Binding-site contacts:
Ligand atom OAN contacts residue MET120 of chain 1.A at 3.8 Å.
Ligand atom NAT contacts residue TRP227 of chain 1.A at 3.9 Å.
Ligand atom CAE contacts residue TRP86 of chain 1.A at 3.6 Å (hydrophobic).
Ligand atom CAE contacts residue PHE311 of chain 1.A at 3.3 Å (hydrophobic).
Ligand atom CAD contacts residue PHE311 of chain 1.A at 3.6 Å (hydrophobic).
Ligand atom OAN contacts residue SER118 of chain 1.A at 2.6 Å (h-bond).
Ligand atom CAA contacts residue PHE311 of chain 1.A at 3.2 Å (hydrophobic).
Ligand atom CAM contacts residue SER118 of chain 1.A at 3.4 Å.
Ligand atom CAB contacts residue YY11 of chain 1.D at 4.0 Å.
Ligand atom CL1 contacts residue VAL137 of chain 1.A at 3.8 Å.
Ligand atom CAQ contacts residue MET120 of chain 1.A at 4.0 Å (hydrophobic).
Ligand atom OAN contacts residue ASN167 of chain 1.A at 3.8 Å.
Ligand atom OAH contacts residue PHE311 of chain 1.A at 3.5 Å.
Ligand atom OAH contacts residue YY11 of chain 1.D at 3.5 Å.
Ligand atom CAS contacts residue TYR216 of chain 1.A at 3.2 Å (hydrophobic).
Ligand atom CAD contacts residue TRP86 of chain 1.A at 3.4 Å (hydrophobic).
Ligand atom CAM contacts residue MET120 of chain 1.A at 3.7 Å (hydrophobic).
Ligand atom CAS contacts residue ASN167 of chain 1.A at 3.3 Å.
Ligand atom CAA contacts residue YY11 of chain 1.D at 3.9 Å.
Ligand atom CAQ contacts residue TYR319 of chain 1.A at 4.1 Å (hydrophobic).
Ligand atom CAI contacts residue PHE311 of chain 1.A at 3.6 Å (hydrophobic).
Ligand atom CL1 contacts residue PHE311 of chain 1.A at 4.0 Å.
Ligand atom CAB contacts residue PHE311 of chain 1.A at 3.5 Å (hydrophobic).
Ligand atom CAI contacts residue PHE306 of chain 1.A at 3.5 Å (hydrophobic).
Ligand atom CAC contacts residue TRP86 of chain 1.A at 3.8 Å (hydrophobic).
Ligand atom NAO contacts residue MET120 of chain 1.A at 4.1 Å.
Ligand atom CAC contacts residue PHE311 of chain 1.A at 3.9 Å (hydrophobic).
Ligand atom OAG contacts residue PHE311 of chain 1.A at 3.5 Å.
Ligand atom CAL contacts residue MET120 of chain 1.A at 4.0 Å (hydrophobic).
Ligand atom NAT contacts residue SER129 of chain 1.A at 3.7 Å.
Ligand atom CAF contacts residue TRP86 of chain 1.A at 4.0 Å (hydrophobic).
Ligand atom CAF contacts residue PHE311 of chain 1.A at 3.1 Å (hydrophobic).
Ligand atom CAQ contacts residue PRO318 of chain 1.A at 3.5 Å (hydrophobic).
Ligand atom CL1 contacts residue MET120 of chain 1.A at 4.0 Å.
Ligand atom CAR contacts residue PHE311 of chain 1.A at 3.9 Å (hydrophobic).
Ligand atom CAI contacts residue YY11 of chain 1.D at 3.6 Å.
Ligand atom CAL contacts residue SER118 of chain 1.A at 3.5 Å.
Ligand atom CAR contacts residue PHE306 of chain 1.A at 3.7 Å (hydrophobic).
Ligand atom CL1 contacts residue LEU122 of chain 1.A at 3.8 Å.
Ligand atom OAG contacts residue MET120 of chain 1.A at 3.8 Å.

A protein and the small-molecule ligand that binds it are described below.
Small molecule (SMILES): COc1cc(CN)cc(Cl)c1OCC(=O)NC(C)(C)C

Sequence of chain 1.A:
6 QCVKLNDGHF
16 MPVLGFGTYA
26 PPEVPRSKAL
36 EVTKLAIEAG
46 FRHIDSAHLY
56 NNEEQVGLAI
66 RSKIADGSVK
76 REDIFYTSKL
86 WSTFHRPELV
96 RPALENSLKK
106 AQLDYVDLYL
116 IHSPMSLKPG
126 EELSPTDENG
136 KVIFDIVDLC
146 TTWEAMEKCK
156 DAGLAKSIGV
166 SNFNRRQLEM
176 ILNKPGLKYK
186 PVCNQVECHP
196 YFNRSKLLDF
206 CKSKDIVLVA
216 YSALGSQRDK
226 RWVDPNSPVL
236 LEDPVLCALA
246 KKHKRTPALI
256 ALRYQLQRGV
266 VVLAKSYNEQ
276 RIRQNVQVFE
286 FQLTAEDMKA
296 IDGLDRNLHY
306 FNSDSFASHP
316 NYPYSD